A protein and the small-molecule ligand that binds it are described below.
Small molecule (SMILES): CC[C@H](C)[C@@H]1NC(=O)[C@@H]2CCCN2C(=O)[C@@H]2CCCN2C(=O)[C@H]([C@@H](C)CC)NC(=O)[C@H](CO)NC(=O)[C@H](CCCCN)NC(=O)[C@H]([C@@H](C)O)NC(=O)[C@@H]2CSSC[C@H](NC1=O)C(=O)N[C@@H](Cc1ccccc1)C(=O)N1CCC[C@H]1C(=O)N[C@@H](CC(=O)O)C(=O)NCC(=O)N[C@@H](CCCN=C(N)N)C(=O)N2

Binding-site contacts:
Ligand atom O contacts residue GLY194 of chain 1.A at 3.1 Å (h-bond).
Ligand atom CB contacts residue CYS173 of chain 1.A at 3.3 Å (hydrophobic).
Ligand atom O contacts residue CYS173 of chain 1.A at 3.6 Å (h-bond).
Ligand atom NH2 contacts residue ASN79 of chain 1.A at 3.0 Å (h-bond).
Ligand atom C contacts residue SER177 of chain 1.A at 2.8 Å.
Ligand atom O contacts residue ASP176 of chain 1.A at 3.4 Å (salt-bridge).
Ligand atom O contacts residue SER177 of chain 1.A at 3.0 Å (h-bond).
Ligand atom CZ contacts residue ASN79 of chain 1.A at 3.6 Å.
Ligand atom CE1 contacts residue ASN79 of chain 1.A at 3.6 Å.
Ligand atom CD1 contacts residue HIS23 of chain 1.A at 3.6 Å.
Ligand atom CB contacts residue SER177 of chain 1.A at 3.3 Å.
Ligand atom O contacts residue GLN174 of chain 1.A at 3.6 Å.
Ligand atom N contacts residue GLY194 of chain 1.A at 3.1 Å (h-bond).
Ligand atom C contacts residue GLN174 of chain 1.A at 3.5 Å.
Ligand atom CB contacts residue HIS40 of chain 1.A at 3.4 Å.
Ligand atom O contacts residue GLN174 of chain 1.A at 3.4 Å.
Ligand atom OD2 contacts residue GLN155 of chain 1.A at 2.5 Å (h-bond).
Ligand atom CD contacts residue SER172 of chain 1.A at 3.6 Å.
Ligand atom CB contacts residue HIS40 of chain 1.A at 3.6 Å.
Ligand atom N contacts residue SER177 of chain 1.A at 3.1 Å (h-bond).
Ligand atom N contacts residue SER192 of chain 1.A at 3.3 Å (h-bond).
Ligand atom O contacts residue GLN174 of chain 1.A at 3.0 Å (h-bond).
Ligand atom O contacts residue GLY175 of chain 1.A at 2.6 Å (h-bond).
Ligand atom OG1 contacts residue HIS40 of chain 1.A at 3.6 Å.
Ligand atom N contacts residue PHE24 of chain 1.A at 3.0 Å (h-bond).
Ligand atom CA contacts residue SER192 of chain 1.A at 3.5 Å.
Ligand atom O contacts residue PHE24 of chain 1.A at 3.5 Å.
Ligand atom CE contacts residue SER172 of chain 1.A at 3.5 Å.
Ligand atom NZ contacts residue SER172 of chain 1.A at 3.0 Å (h-bond).
Ligand atom C contacts residue GLY175 of chain 1.A at 3.5 Å.
Ligand atom O contacts residue TRP193 of chain 1.A at 3.5 Å.
Ligand atom CA contacts residue SER177 of chain 1.A at 3.1 Å.
Ligand atom CD contacts residue TRP193 of chain 1.A at 3.4 Å (hydrophobic).
Ligand atom N contacts residue SER177 of chain 1.A at 2.9 Å (h-bond).
Ligand atom CD contacts residue GLN155 of chain 1.A at 3.5 Å.
Ligand atom CZ contacts residue SER78 of chain 1.A at 3.4 Å.
Ligand atom NH1 contacts residue GLN155 of chain 1.A at 3.6 Å (h-bond).
Ligand atom NZ contacts residue ASP171 of chain 1.A at 3.2 Å (salt-bridge).
Ligand atom OG contacts residue HIS40 of chain 1.A at 3.6 Å.
Ligand atom CG contacts residue TRP193 of chain 1.A at 3.6 Å (hydrophobic).

Sequence of chain 1.A:
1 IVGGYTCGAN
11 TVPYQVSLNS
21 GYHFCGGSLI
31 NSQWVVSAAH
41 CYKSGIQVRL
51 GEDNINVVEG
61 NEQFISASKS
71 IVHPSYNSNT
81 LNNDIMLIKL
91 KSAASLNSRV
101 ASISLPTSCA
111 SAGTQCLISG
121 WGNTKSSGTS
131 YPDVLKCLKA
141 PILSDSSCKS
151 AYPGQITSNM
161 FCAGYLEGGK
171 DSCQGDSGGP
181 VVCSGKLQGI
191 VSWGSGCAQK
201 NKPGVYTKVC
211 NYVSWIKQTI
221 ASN